Sequence of chain 1.I:
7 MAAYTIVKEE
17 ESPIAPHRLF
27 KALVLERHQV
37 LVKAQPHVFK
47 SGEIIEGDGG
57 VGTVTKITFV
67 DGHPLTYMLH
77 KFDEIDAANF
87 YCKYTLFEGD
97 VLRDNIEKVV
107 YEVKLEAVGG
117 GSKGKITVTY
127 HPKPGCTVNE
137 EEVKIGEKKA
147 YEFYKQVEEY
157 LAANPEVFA

Binding-site contacts:
Ligand atom C5 contacts residue VAL153 of chain 1.I at 4.1 Å (hydrophobic).
Ligand atom C6 contacts residue VAL36 of chain 1.I at 3.3 Å (hydrophobic).
Ligand atom O2 contacts residue TYR156 of chain 1.I at 3.1 Å.
Ligand atom C4 contacts residue VAL153 of chain 1.I at 4.1 Å (hydrophobic).
Ligand atom S contacts residue TYR156 of chain 1.I at 3.9 Å.
Ligand atom C3 contacts residue ALA40 of chain 1.I at 3.7 Å (hydrophobic).
Ligand atom N contacts residue TYR156 of chain 1.I at 3.6 Å.
Ligand atom C4 contacts residue ALA40 of chain 1.I at 4.0 Å (hydrophobic).
Ligand atom C7 contacts residue VAL36 of chain 1.I at 3.4 Å (hydrophobic).
Ligand atom C7 contacts residue PHE164 of chain 1.I at 4.1 Å (hydrophobic).
Ligand atom C6 contacts residue TYR156 of chain 1.I at 4.0 Å (hydrophobic).
Ligand atom C2 contacts residue TYR156 of chain 1.I at 3.6 Å (hydrophobic).
Ligand atom C5 contacts residue VAL36 of chain 1.I at 3.8 Å (hydrophobic).
Ligand atom O1 contacts residue LYS39 of chain 1.I at 2.6 Å.
Ligand atom C5 contacts residue TYR156 of chain 1.I at 3.7 Å (hydrophobic).
Ligand atom N contacts residue LYS39 of chain 1.I at 3.7 Å.
Ligand atom C7 contacts residue ALA28 of chain 1.I at 3.9 Å (hydrophobic).
Ligand atom O3 contacts residue VAL163 of chain 1.I at 3.3 Å.
Ligand atom C12 contacts residue TYR156 of chain 1.I at 3.5 Å (hydrophobic).
Ligand atom C4 contacts residue TYR156 of chain 1.I at 3.5 Å (hydrophobic).
Ligand atom C11 contacts residue TYR156 of chain 1.I at 3.8 Å (hydrophobic).
Ligand atom C7 contacts residue VAL153 of chain 1.I at 3.0 Å (hydrophobic).
Ligand atom C1 contacts residue TYR156 of chain 1.I at 3.8 Å (hydrophobic).
Ligand atom C8 contacts residue VAL36 of chain 1.I at 3.8 Å (hydrophobic).
Ligand atom C8 contacts residue LEU157 of chain 1.I at 4.0 Å (hydrophobic).
Ligand atom C8 contacts residue PHE164 of chain 1.I at 3.6 Å (hydrophobic).
Ligand atom C10 contacts residue TYR156 of chain 1.I at 3.5 Å (hydrophobic).
Ligand atom C8 contacts residue TYR156 of chain 1.I at 4.1 Å (hydrophobic).
Ligand atom C6 contacts residue VAL153 of chain 1.I at 2.8 Å (hydrophobic).
Ligand atom C11 contacts residue LYS39 of chain 1.I at 3.9 Å.
Ligand atom S contacts residue LYS39 of chain 1.I at 4.0 Å.
Ligand atom O3 contacts residue PHE164 of chain 1.I at 3.5 Å.
Ligand atom C16 contacts residue TYR156 of chain 1.I at 4.1 Å (hydrophobic).
Ligand atom C3 contacts residue TYR156 of chain 1.I at 3.8 Å (hydrophobic).
Ligand atom C16 contacts residue LYS39 of chain 1.I at 4.0 Å.
Ligand atom C9 contacts residue TYR156 of chain 1.I at 3.7 Å (hydrophobic).
Ligand atom C7 contacts residue LEU157 of chain 1.I at 3.8 Å (hydrophobic).
Ligand atom O2 contacts residue VAL163 of chain 1.I at 4.0 Å.
Ligand atom C2 contacts residue LYS39 of chain 1.I at 3.9 Å.
Ligand atom C1 contacts residue LYS39 of chain 1.I at 3.7 Å.

The small molecule below binds the protein below.
Small molecule (SMILES): O=S(=O)(O)c1cccc2cccc(Nc3ccccc3)c12